Binding-site contacts:
Ligand atom OXT contacts residue ILE244 of chain 1.B at 3.9 Å.
Ligand atom O contacts residue TYR132 of chain 1.B at 3.2 Å.
Ligand atom CB contacts residue ILE105 of chain 1.B at 4.1 Å (hydrophobic).
Ligand atom N contacts residue TRP102 of chain 1.B at 4.2 Å.
Ligand atom N contacts residue LEU213 of chain 1.B at 3.7 Å.
Ligand atom N contacts residue TYR148 of chain 1.B at 4.1 Å.
Ligand atom O contacts residue TYR148 of chain 1.B at 4.3 Å.
Ligand atom OXT contacts residue PRO127 of chain 1.B at 3.5 Å.
Ligand atom OG contacts residue ASP101 of chain 1.B at 3.2 Å (salt-bridge).
Ligand atom CB contacts residue ILE244 of chain 1.B at 4.2 Å (hydrophobic).
Ligand atom CB contacts residue PRO127 of chain 1.B at 4.2 Å (hydrophobic).
Ligand atom OG contacts residue ILE105 of chain 1.B at 3.8 Å.
Ligand atom O contacts residue SER146 of chain 1.B at 3.9 Å.
Ligand atom O contacts residue VAL149 of chain 1.B at 4.0 Å.
Ligand atom OXT contacts residue TYR132 of chain 1.B at 3.3 Å.
Ligand atom C contacts residue TYR132 of chain 1.B at 3.6 Å (hydrophobic).
Ligand atom OG contacts residue TRP102 of chain 1.B at 3.7 Å.
Ligand atom CA contacts residue ILE105 of chain 1.B at 4.0 Å (hydrophobic).
Ligand atom N contacts residue TYR209 of chain 1.B at 3.5 Å.
Ligand atom CB contacts residue ASP101 of chain 1.B at 3.9 Å.
Ligand atom C contacts residue LEU213 of chain 1.B at 4.4 Å (hydrophobic).
Ligand atom C contacts residue PRO127 of chain 1.B at 4.4 Å (hydrophobic).
Ligand atom CA contacts residue LEU213 of chain 1.B at 4.1 Å (hydrophobic).
Ligand atom O contacts residue LEU213 of chain 1.B at 4.1 Å.

Sequence of chain 1.B:
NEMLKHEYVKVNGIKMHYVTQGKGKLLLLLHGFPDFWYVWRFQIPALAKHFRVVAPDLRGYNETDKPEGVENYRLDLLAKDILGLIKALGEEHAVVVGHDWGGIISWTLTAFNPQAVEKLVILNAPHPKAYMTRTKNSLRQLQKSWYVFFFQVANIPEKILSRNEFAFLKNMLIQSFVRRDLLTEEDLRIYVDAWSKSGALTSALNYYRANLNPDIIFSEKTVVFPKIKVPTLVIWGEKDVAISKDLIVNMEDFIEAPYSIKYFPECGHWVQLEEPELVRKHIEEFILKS

This protein binds this small molecule.
Small molecule (SMILES): N[C@@H](CO)C(=O)O